Sequence of chain 6.C:
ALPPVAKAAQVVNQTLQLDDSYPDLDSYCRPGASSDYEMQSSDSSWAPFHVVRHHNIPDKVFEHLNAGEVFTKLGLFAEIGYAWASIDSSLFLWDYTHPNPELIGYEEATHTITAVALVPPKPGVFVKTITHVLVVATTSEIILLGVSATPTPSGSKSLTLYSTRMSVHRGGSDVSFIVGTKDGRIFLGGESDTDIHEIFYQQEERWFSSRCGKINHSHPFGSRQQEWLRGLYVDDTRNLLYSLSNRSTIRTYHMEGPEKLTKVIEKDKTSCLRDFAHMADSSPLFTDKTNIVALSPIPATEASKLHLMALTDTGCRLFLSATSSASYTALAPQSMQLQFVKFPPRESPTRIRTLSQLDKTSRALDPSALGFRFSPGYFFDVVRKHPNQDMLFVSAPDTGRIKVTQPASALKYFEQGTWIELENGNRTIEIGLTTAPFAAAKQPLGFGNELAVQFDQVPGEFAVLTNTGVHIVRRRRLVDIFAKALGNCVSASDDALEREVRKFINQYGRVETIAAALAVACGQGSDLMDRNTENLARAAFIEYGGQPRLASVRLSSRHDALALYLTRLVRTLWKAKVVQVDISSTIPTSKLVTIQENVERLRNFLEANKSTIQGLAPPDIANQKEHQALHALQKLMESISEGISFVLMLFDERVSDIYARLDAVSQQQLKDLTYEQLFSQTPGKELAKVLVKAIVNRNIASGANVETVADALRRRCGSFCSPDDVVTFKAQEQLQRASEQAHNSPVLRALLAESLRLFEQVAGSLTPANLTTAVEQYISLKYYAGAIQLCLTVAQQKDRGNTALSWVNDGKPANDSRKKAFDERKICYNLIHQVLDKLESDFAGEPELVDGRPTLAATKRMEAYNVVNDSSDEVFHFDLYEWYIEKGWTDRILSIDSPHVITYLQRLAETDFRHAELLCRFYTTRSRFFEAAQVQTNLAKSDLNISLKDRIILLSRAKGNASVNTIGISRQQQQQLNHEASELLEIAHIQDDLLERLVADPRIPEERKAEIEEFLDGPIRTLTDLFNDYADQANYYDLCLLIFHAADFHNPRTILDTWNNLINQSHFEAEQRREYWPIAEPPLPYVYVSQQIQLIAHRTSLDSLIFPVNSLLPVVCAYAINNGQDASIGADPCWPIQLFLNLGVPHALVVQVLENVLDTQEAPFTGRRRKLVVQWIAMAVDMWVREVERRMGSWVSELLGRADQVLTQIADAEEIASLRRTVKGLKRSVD

Binding-site contacts:
Ligand atom C contacts residue ASN1069 of chain 6.C at 3.2 Å.
Ligand atom NH1 contacts residue ASP1073 of chain 6.C at 3.6 Å.
Ligand atom CE1 contacts residue GLN565 of chain 6.F at 1.8 Å.
Ligand atom CD1 contacts residue THR1065 of chain 6.C at 3.5 Å.
Ligand atom CZ contacts residue GLN565 of chain 6.F at 2.3 Å.
Ligand atom NZ contacts residue LYS1225 of chain 6.NA at 2.2 Å.
Ligand atom CA contacts residue THR1065 of chain 6.C at 3.6 Å.
Ligand atom CB contacts residue GLN565 of chain 6.F at 2.0 Å.
Ligand atom CE1 contacts residue ARG1044 of chain 6.C at 3.5 Å.
Ligand atom CG contacts residue GLU1052 of chain 6.C at 3.2 Å.
Ligand atom CG1 contacts residue PHE1068 of chain 6.C at 3.4 Å (hydrophobic).
Ligand atom CD1 contacts residue ARG1044 of chain 6.C at 3.1 Å.
Ligand atom NH1 contacts residue ASN1069 of chain 6.C at 2.8 Å (h-bond).
Ligand atom CZ contacts residue ARG1044 of chain 6.C at 3.3 Å.
Ligand atom O contacts residue GLN1074 of chain 6.C at 3.0 Å (h-bond).
Ligand atom NH2 contacts residue ASP1073 of chain 6.C at 3.1 Å (salt-bridge).
Ligand atom O contacts residue ASN1069 of chain 6.C at 3.3 Å (h-bond).
Ligand atom CB contacts residue GLU1052 of chain 6.C at 3.1 Å.
Ligand atom CD1 contacts residue GLN565 of chain 6.F at 1.2 Å.
Ligand atom CD2 contacts residue GLN565 of chain 6.F at 1.6 Å.
Ligand atom CA contacts residue GLN565 of chain 6.F at 3.1 Å.
Ligand atom CG contacts residue GLN565 of chain 6.F at 1.5 Å.
Ligand atom CE contacts residue GLU1228 of chain 6.NA at 3.4 Å.
Ligand atom CD1 contacts residue ARG567 of chain 6.F at 3.4 Å.
Ligand atom CA contacts residue ASN1069 of chain 6.C at 3.5 Å.
Ligand atom CB contacts residue GLN1074 of chain 6.C at 3.5 Å.
Ligand atom CE2 contacts residue GLN565 of chain 6.F at 2.0 Å.
Ligand atom CG contacts residue ILE1045 of chain 6.C at 3.5 Å (hydrophobic).
Ligand atom NZ contacts residue ASP1073 of chain 6.C at 3.0 Å (salt-bridge).
Ligand atom CG2 contacts residue PHE1068 of chain 6.C at 3.6 Å (hydrophobic).
Ligand atom N contacts residue THR1065 of chain 6.C at 3.2 Å (h-bond).
Ligand atom O contacts residue THR1065 of chain 6.C at 3.2 Å.
Ligand atom CD contacts residue GLN1074 of chain 6.C at 3.5 Å.
Ligand atom CE contacts residue LYS1225 of chain 6.NA at 3.3 Å.
Ligand atom OG1 contacts residue ARG1049 of chain 6.C at 2.9 Å (salt-bridge).
Ligand atom CD1 contacts residue PHE1068 of chain 6.C at 3.4 Å (hydrophobic).
Ligand atom N contacts residue GLN1074 of chain 6.C at 3.2 Å (h-bond).
Ligand atom O contacts residue ASN1069 of chain 6.C at 3.0 Å (h-bond).
Ligand atom CD1 contacts residue ILE1053 of chain 6.C at 3.4 Å (hydrophobic).
Ligand atom N contacts residue ASN1069 of chain 6.C at 2.9 Å (h-bond).

The small molecule below binds the protein below.
Small molecule (SMILES): CC[C@H](C)[C@H](NC(=O)[C@@H](NC(=O)[C@H](CC(C)C)NC(=O)[C@@H](N)CCCCN)C(C)C)C(=O)N[C@@H](CC(N)=O)C(=O)N[C@@H](CCCCN)C(=O)N[C@@H](CC(=O)O)C(=O)N[C@@H](CCSC)C(=O)N[C@@H](CCCN=C(N)N)C(=O)N[C@H](C(=O)N[C@@H](CC(=O)O)C(=O)N[C@@H](CC(C)C)C(=O)N[C@@H](Cc1ccccc1)C(=O)N[C@@H](CO)C(=O)N1CCC[C@H]1C(=O)N1CCC[C@H]1C(=O)N[C@H](C=O)CC(N)=O)[C@@H](C)O

Sequence of chain 6.F:
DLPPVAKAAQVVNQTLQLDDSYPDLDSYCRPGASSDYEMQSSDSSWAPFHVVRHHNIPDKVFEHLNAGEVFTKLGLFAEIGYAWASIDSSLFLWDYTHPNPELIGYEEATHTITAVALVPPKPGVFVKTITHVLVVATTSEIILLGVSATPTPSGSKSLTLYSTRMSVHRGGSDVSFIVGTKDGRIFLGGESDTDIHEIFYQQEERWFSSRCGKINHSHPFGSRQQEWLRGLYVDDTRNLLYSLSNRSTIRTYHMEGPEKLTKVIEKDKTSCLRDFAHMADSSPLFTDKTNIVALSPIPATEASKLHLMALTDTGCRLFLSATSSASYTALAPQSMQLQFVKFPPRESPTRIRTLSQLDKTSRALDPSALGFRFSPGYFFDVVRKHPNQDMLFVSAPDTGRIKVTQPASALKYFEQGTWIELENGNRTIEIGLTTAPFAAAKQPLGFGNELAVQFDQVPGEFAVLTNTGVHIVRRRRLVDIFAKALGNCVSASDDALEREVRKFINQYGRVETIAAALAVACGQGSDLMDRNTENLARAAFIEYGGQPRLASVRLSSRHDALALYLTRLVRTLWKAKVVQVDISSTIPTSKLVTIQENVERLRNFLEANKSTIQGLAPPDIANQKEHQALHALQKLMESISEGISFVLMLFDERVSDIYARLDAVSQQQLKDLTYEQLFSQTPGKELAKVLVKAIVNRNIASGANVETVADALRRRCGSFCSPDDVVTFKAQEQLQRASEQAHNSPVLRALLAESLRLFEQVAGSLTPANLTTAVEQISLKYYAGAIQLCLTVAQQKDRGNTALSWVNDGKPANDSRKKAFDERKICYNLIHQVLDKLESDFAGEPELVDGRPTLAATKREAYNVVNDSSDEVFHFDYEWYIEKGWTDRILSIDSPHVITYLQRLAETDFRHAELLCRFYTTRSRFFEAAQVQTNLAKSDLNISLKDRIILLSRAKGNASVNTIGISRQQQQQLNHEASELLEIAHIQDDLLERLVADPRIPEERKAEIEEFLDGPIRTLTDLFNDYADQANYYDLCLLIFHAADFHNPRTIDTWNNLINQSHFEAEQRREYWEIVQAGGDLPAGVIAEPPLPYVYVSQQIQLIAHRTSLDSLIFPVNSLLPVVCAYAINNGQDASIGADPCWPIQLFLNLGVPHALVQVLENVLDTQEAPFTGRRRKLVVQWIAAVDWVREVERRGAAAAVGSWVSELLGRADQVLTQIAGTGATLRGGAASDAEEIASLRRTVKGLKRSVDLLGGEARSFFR

Sequence of chain 6.NA:
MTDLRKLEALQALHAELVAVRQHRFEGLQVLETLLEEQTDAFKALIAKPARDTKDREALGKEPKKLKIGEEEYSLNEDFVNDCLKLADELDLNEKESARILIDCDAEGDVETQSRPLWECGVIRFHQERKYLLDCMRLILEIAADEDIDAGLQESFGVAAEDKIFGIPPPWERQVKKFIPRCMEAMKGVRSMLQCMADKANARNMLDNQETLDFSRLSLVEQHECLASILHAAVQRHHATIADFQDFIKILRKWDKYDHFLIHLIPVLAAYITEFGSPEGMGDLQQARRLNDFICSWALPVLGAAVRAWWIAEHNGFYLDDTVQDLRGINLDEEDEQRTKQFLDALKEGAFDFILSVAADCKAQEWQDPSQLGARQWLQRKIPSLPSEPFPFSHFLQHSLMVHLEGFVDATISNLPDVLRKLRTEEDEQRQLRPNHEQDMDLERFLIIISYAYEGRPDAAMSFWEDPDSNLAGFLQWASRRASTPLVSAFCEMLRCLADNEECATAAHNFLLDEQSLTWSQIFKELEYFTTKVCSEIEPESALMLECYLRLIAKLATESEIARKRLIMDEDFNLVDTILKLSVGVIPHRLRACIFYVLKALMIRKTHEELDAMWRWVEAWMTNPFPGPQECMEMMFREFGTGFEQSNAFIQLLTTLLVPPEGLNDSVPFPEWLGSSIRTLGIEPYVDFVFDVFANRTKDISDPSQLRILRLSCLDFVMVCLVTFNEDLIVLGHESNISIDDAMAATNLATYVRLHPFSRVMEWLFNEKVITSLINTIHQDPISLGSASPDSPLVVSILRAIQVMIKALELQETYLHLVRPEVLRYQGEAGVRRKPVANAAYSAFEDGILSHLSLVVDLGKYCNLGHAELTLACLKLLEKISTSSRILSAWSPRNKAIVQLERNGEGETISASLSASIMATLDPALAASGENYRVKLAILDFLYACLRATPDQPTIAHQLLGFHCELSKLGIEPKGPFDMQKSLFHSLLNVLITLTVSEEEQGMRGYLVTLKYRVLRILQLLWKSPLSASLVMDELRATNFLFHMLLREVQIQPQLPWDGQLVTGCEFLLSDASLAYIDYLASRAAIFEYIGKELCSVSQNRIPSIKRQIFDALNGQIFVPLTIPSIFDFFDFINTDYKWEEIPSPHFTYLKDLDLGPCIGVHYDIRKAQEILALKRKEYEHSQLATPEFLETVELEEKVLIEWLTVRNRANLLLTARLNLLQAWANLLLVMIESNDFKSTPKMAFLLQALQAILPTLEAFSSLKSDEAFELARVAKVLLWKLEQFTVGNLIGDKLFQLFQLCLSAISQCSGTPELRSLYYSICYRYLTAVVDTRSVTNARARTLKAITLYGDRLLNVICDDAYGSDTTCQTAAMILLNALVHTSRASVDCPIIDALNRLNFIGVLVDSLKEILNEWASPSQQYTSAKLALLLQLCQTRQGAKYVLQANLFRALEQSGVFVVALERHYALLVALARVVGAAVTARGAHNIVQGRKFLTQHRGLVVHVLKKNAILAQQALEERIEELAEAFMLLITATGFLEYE